Binding-site contacts:
Ligand atom O20 contacts residue PHE320 of chain 2.D at 3.9 Å.
Ligand atom C6 contacts residue THR163 of chain 2.D at 3.8 Å.
Ligand atom C2 contacts residue SER201 of chain 2.D at 3.3 Å.
Ligand atom O7 contacts residue CO1 of chain 2.O at 2.4 Å.
Ligand atom O11 contacts residue PHE332 of chain 2.D at 3.4 Å (h-bond).
Ligand atom C12 contacts residue PHE332 of chain 2.D at 3.5 Å (hydrophobic).
Ligand atom C27 contacts residue MET263 of chain 2.D at 3.4 Å (hydrophobic).
Ligand atom O11 contacts residue CO1 of chain 2.O at 2.3 Å.
Ligand atom O9 contacts residue PHE337 of chain 2.D at 3.3 Å.
Ligand atom C1 contacts residue THR163 of chain 2.D at 3.8 Å.
Ligand atom O7 contacts residue HIS240 of chain 2.D at 3.2 Å (h-bond).
Ligand atom C25 contacts residue ASN336 of chain 2.D at 3.5 Å.
Ligand atom C10 contacts residue PHE311 of chain 2.D at 3.6 Å (hydrophobic).
Ligand atom C21 contacts residue GLN225 of chain 2.D at 3.5 Å.
Ligand atom C1 contacts residue SER201 of chain 2.D at 3.9 Å.
Ligand atom C29 contacts residue GLN225 of chain 2.D at 3.1 Å.
Ligand atom O7 contacts residue THR163 of chain 2.D at 3.1 Å (h-bond).
Ligand atom C6 contacts residue CO1 of chain 2.O at 3.6 Å.
Ligand atom C28 contacts residue GLN225 of chain 2.D at 3.6 Å.
Ligand atom C30 contacts residue GLN225 of chain 2.D at 3.1 Å.
Ligand atom O11 contacts residue HIS240 of chain 2.D at 3.3 Å.
Ligand atom O7 contacts residue HIS161 of chain 2.D at 3.4 Å (h-bond).
Ligand atom C16 contacts residue PHE311 of chain 2.D at 3.5 Å (hydrophobic).
Ligand atom C12 contacts residue PHE311 of chain 2.D at 3.8 Å (hydrophobic).
Ligand atom C3 contacts residue SER201 of chain 2.D at 3.6 Å.
Ligand atom O7 contacts residue PHE332 of chain 2.D at 3.7 Å.
Ligand atom C6 contacts residue PHE332 of chain 2.D at 3.7 Å (hydrophobic).
Ligand atom C31 contacts residue GLN225 of chain 2.D at 3.5 Å.
Ligand atom C8 contacts residue PHE332 of chain 2.D at 3.7 Å (hydrophobic).
Ligand atom C17 contacts residue HIS240 of chain 2.D at 3.3 Å.
Ligand atom C13 contacts residue PHE311 of chain 2.D at 3.8 Å (hydrophobic).
Ligand atom C14 contacts residue PHE311 of chain 2.D at 3.6 Å (hydrophobic).
Ligand atom O20 contacts residue GLN225 of chain 2.D at 3.2 Å (h-bond).
Ligand atom O11 contacts residue PHE311 of chain 2.D at 3.8 Å.
Ligand atom C8 contacts residue CO1 of chain 2.O at 3.4 Å.
Ligand atom C8 contacts residue HIS240 of chain 2.D at 3.7 Å.
Ligand atom O11 contacts residue GLU322 of chain 2.D at 3.4 Å (salt-bridge).
Ligand atom C31 contacts residue PHE337 of chain 2.D at 3.5 Å (hydrophobic).
Ligand atom C15 contacts residue PHE311 of chain 2.D at 3.6 Å (hydrophobic).
Ligand atom C1 contacts residue PRO214 of chain 2.D at 3.5 Å (hydrophobic).

A small-molecule ligand and the protein it binds are described below.
Small molecule (SMILES): Cc1ccccc1-n1c(=O)c2c(C)c(C(=O)C3=C(O)CCCC3=O)ccc2n(C)c1=O

Sequence of chain 2.D:
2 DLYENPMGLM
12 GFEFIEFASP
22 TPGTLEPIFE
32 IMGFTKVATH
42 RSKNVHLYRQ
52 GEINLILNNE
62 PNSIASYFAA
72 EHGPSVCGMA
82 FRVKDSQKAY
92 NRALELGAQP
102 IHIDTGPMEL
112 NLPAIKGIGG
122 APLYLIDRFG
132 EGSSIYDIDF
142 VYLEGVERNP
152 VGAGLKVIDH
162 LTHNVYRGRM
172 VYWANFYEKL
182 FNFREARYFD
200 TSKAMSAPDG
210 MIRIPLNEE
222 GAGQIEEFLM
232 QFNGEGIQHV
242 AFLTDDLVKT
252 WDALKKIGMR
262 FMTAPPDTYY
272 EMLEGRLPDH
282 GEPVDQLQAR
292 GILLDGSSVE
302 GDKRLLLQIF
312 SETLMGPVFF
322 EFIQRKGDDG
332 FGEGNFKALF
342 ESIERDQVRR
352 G